This small molecule binds to this protein.
Small molecule (SMILES): CC[C@@H](C)N(C)C(=O)c1cc2ccccc2c(-c2ccccc2Cl)n1

Binding-site contacts:
Ligand atom C1 contacts residue TRP107 of chain 1.A at 3.6 Å (hydrophobic).
Ligand atom C22 contacts residue ALA110 of chain 1.A at 3.6 Å (hydrophobic).
Ligand atom C19 contacts residue TRP107 of chain 1.A at 4.0 Å (hydrophobic).
Ligand atom C2 contacts residue LYS39 of chain 1.A at 3.5 Å.
Ligand atom C13 contacts residue TRP53 of chain 1.A at 3.4 Å (hydrophobic).
Ligand atom C17 contacts residue TRP143 of chain 1.A at 3.6 Å (hydrophobic).
Ligand atom CL contacts residue GLY22 of chain 1.A at 3.6 Å.
Ligand atom C14 contacts residue LEU114 of chain 1.A at 3.9 Å (hydrophobic).
Ligand atom C12 contacts residue ILE52 of chain 1.A at 3.6 Å (hydrophobic).
Ligand atom O8 contacts residue PHE146 of chain 1.A at 3.7 Å.
Ligand atom C4 contacts residue VAL26 of chain 1.A at 4.0 Å (hydrophobic).
Ligand atom C2 contacts residue ARG46 of chain 1.A at 3.4 Å.
Ligand atom C7 contacts residue LEU49 of chain 1.A at 3.9 Å (hydrophobic).
Ligand atom N5 contacts residue HIS43 of chain 1.A at 3.9 Å.
Ligand atom C13 contacts residue TRP143 of chain 1.A at 3.9 Å (hydrophobic).
Ligand atom C9 contacts residue TRP143 of chain 1.A at 3.2 Å (hydrophobic).
Ligand atom C6 contacts residue HIS43 of chain 1.A at 3.0 Å.
Ligand atom C22 contacts residue TRP107 of chain 1.A at 3.1 Å (hydrophobic).
Ligand atom C23 contacts residue ALA110 of chain 1.A at 3.5 Å (hydrophobic).
Ligand atom C16 contacts residue TRP143 of chain 1.A at 3.4 Å (hydrophobic).
Ligand atom C21 contacts residue TRP107 of chain 1.A at 3.7 Å (hydrophobic).
Ligand atom C12 contacts residue TRP143 of chain 1.A at 3.4 Å (hydrophobic).
Ligand atom C23 contacts residue TRP107 of chain 1.A at 2.9 Å (hydrophobic).
Ligand atom C7 contacts residue TRP143 of chain 1.A at 3.9 Å (hydrophobic).
Ligand atom C22 contacts residue ASN151 of chain 1.A at 3.6 Å.
Ligand atom C12 contacts residue TRP53 of chain 1.A at 3.7 Å (hydrophobic).
Ligand atom O8 contacts residue LEU49 of chain 1.A at 2.9 Å.
Ligand atom C11 contacts residue TRP143 of chain 1.A at 3.1 Å (hydrophobic).
Ligand atom C2 contacts residue HIS43 of chain 1.A at 3.0 Å.
Ligand atom CL contacts residue ALA23 of chain 1.A at 3.3 Å.
Ligand atom C13 contacts residue GLY19 of chain 1.A at 3.6 Å.
Ligand atom C14 contacts residue GLY19 of chain 1.A at 3.5 Å.
Ligand atom C1 contacts residue ARG46 of chain 1.A at 3.1 Å.
Ligand atom C21 contacts residue ASN151 of chain 1.A at 3.1 Å.
Ligand atom O8 contacts residue TRP143 of chain 1.A at 3.4 Å.
Ligand atom C10 contacts residue TRP143 of chain 1.A at 3.0 Å (hydrophobic).
Ligand atom C6 contacts residue LEU49 of chain 1.A at 3.9 Å (hydrophobic).
Ligand atom C1 contacts residue LYS39 of chain 1.A at 3.4 Å.
Ligand atom C24 contacts residue TRP107 of chain 1.A at 3.6 Å (hydrophobic).
Ligand atom N18 contacts residue TRP143 of chain 1.A at 3.5 Å.

Sequence of chain 1.A:
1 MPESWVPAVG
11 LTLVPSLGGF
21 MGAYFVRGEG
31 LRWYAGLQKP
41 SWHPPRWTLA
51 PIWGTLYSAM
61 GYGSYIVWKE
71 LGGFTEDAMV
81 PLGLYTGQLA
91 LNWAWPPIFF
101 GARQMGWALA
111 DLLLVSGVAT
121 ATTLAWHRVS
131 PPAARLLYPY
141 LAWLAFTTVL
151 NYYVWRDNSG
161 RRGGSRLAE